Sequence of chain 1.B:
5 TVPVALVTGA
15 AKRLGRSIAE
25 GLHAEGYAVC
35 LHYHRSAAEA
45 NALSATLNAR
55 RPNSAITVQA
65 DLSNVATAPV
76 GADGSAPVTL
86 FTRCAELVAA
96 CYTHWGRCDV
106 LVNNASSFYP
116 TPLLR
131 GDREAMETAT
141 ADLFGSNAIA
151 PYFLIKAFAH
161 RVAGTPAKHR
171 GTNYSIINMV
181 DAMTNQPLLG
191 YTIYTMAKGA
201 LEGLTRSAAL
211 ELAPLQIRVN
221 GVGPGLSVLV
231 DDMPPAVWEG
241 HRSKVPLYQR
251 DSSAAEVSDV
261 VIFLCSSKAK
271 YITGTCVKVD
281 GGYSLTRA

A protein and the small-molecule ligand that binds it are described below.
Small molecule (SMILES): COC(=O)C1CCN(C(=O)c2ccc(NCc3cnc4nc(N)nc(N)c4n3)cc2)CC1

Binding-site contacts:
Ligand atom N8 contacts residue TYR194 of chain 1.C at 2.9 Å (h-bond).
Ligand atom C7 contacts residue NAP1 of chain 1.M at 3.1 Å.
Ligand atom C4A contacts residue PHE113 of chain 1.C at 3.6 Å (hydrophobic).
Ligand atom C2 contacts residue NAP1 of chain 1.M at 3.4 Å.
Ligand atom N1 contacts residue TYR194 of chain 1.C at 3.6 Å.
Ligand atom N5 contacts residue PHE113 of chain 1.C at 3.7 Å.
Ligand atom C6 contacts residue PHE113 of chain 1.C at 3.8 Å (hydrophobic).
Ligand atom CAQ contacts residue PHE113 of chain 1.C at 3.9 Å (hydrophobic).
Ligand atom C8A contacts residue TYR194 of chain 1.C at 3.7 Å (hydrophobic).
Ligand atom C6 contacts residue NAP1 of chain 1.M at 3.4 Å.
Ligand atom N8 contacts residue PHE113 of chain 1.C at 3.7 Å.
Ligand atom C9 contacts residue LEU226 of chain 1.C at 3.8 Å (hydrophobic).
Ligand atom C8A contacts residue PHE113 of chain 1.C at 3.6 Å (hydrophobic).
Ligand atom C2 contacts residue PHE113 of chain 1.C at 3.3 Å (hydrophobic).
Ligand atom N1 contacts residue NAP1 of chain 1.M at 3.0 Å (h-bond).
Ligand atom CAR contacts residue LEU188 of chain 1.C at 3.5 Å (hydrophobic).
Ligand atom C8A contacts residue NAP1 of chain 1.M at 3.7 Å.
Ligand atom C4A contacts residue NAP1 of chain 1.M at 3.6 Å.
Ligand atom N8 contacts residue ASP181 of chain 1.C at 3.8 Å.
Ligand atom OAA contacts residue HIS241 of chain 1.C at 3.0 Å.
Ligand atom N2 contacts residue SER111 of chain 1.C at 2.8 Å (h-bond).
Ligand atom CAI contacts residue TYR191 of chain 1.C at 3.6 Å (hydrophobic).
Ligand atom C4 contacts residue NAP1 of chain 1.M at 3.6 Å.
Ligand atom CAC contacts residue PHE113 of chain 1.C at 3.6 Å (hydrophobic).
Ligand atom N10 contacts residue LEU226 of chain 1.C at 3.8 Å.
Ligand atom N3 contacts residue NAP1 of chain 1.M at 2.8 Å (h-bond).
Ligand atom C9 contacts residue NAP1 of chain 1.M at 3.5 Å.
Ligand atom N5 contacts residue NAP1 of chain 1.M at 3.4 Å.
Ligand atom N4 contacts residue ARG17 of chain 1.C at 3.4 Å (salt-bridge).
Ligand atom CAF contacts residue HIS241 of chain 1.C at 3.4 Å.
Ligand atom N4 contacts residue NAP1 of chain 1.M at 3.4 Å (h-bond).
Ligand atom N3 contacts residue PHE113 of chain 1.C at 3.7 Å.
Ligand atom C7 contacts residue ASP181 of chain 1.C at 3.9 Å.
Ligand atom C7 contacts residue TYR194 of chain 1.C at 3.8 Å (hydrophobic).
Ligand atom N1 contacts residue PHE113 of chain 1.C at 3.5 Å.
Ligand atom N2 contacts residue NAP1 of chain 1.M at 3.3 Å (h-bond).
Ligand atom C7 contacts residue PHE113 of chain 1.C at 3.8 Å (hydrophobic).
Ligand atom N8 contacts residue NAP1 of chain 1.M at 3.4 Å.
Ligand atom C4 contacts residue PHE113 of chain 1.C at 3.6 Å (hydrophobic).
Ligand atom N2 contacts residue PHE113 of chain 1.C at 3.4 Å.

Sequence of chain 1.C:
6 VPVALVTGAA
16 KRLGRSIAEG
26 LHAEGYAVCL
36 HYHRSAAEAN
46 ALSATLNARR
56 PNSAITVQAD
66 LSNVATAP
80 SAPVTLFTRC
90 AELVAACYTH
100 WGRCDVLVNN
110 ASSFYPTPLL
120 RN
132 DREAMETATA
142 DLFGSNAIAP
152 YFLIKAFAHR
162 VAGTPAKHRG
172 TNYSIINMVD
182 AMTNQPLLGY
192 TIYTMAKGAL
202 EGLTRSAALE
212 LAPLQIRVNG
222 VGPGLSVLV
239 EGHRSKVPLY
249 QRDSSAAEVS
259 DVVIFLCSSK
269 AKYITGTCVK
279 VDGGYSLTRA